The small molecule below binds the protein below.
Small molecule (SMILES): CCC(=O)N(c1ccccc1)C1CCN(CCc2ccccc2)CC1

Sequence of chain 1.D:
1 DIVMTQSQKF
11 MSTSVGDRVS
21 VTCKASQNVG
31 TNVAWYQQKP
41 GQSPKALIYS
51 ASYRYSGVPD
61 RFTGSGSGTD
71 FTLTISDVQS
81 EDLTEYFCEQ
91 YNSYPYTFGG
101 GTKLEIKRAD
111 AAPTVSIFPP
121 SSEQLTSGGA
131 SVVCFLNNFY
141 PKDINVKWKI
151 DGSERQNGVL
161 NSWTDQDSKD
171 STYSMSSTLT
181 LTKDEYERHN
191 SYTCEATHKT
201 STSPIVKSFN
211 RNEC

Binding-site contacts:
Ligand atom C19 contacts residue GLU99 of chain 1.C at 3.1 Å.
Ligand atom C23 contacts residue ASP104 of chain 1.C at 3.8 Å.
Ligand atom C24 contacts residue ASP104 of chain 1.C at 3.6 Å.
Ligand atom C22 contacts residue ALA97 of chain 1.C at 3.8 Å (hydrophobic).
Ligand atom C12 contacts residue TYR91 of chain 1.D at 3.6 Å (hydrophobic).
Ligand atom C07 contacts residue TYR55 of chain 1.D at 3.6 Å (hydrophobic).
Ligand atom O01 contacts residue TYR96 of chain 1.D at 3.3 Å.
Ligand atom C03 contacts residue TYR36 of chain 1.D at 3.6 Å (hydrophobic).
Ligand atom C20 contacts residue TYR36 of chain 1.D at 3.6 Å (hydrophobic).
Ligand atom C08 contacts residue TYR91 of chain 1.D at 3.6 Å (hydrophobic).
Ligand atom C07 contacts residue TYR36 of chain 1.D at 3.6 Å (hydrophobic).
Ligand atom C04 contacts residue GLU89 of chain 1.D at 3.3 Å.
Ligand atom C02 contacts residue GLU89 of chain 1.D at 3.4 Å.
Ligand atom C04 contacts residue TRP47 of chain 1.C at 3.4 Å (hydrophobic).
Ligand atom N09 contacts residue GLU99 of chain 1.C at 3.0 Å (salt-bridge).
Ligand atom O01 contacts residue GLU89 of chain 1.D at 2.5 Å (salt-bridge).
Ligand atom C15 contacts residue TYR49 of chain 1.D at 3.5 Å (hydrophobic).
Ligand atom C07 contacts residue GLU99 of chain 1.C at 3.0 Å.
Ligand atom C13 contacts residue TYR91 of chain 1.D at 3.7 Å (hydrophobic).
Ligand atom C16 contacts residue GLU99 of chain 1.C at 3.7 Å.
Ligand atom C03 contacts residue GLU89 of chain 1.D at 3.8 Å.
Ligand atom C23 contacts residue GLU99 of chain 1.C at 3.6 Å.
Ligand atom C08 contacts residue GLU99 of chain 1.C at 3.2 Å.
Ligand atom C18 contacts residue GLU99 of chain 1.C at 3.4 Å.
Ligand atom C11 contacts residue GLU99 of chain 1.C at 3.4 Å.
Ligand atom C04 contacts residue PHE98 of chain 1.D at 3.7 Å (hydrophobic).
Ligand atom C22 contacts residue ILE98 of chain 1.C at 3.4 Å (hydrophobic).
Ligand atom C22 contacts residue GLU99 of chain 1.C at 3.7 Å.
Ligand atom C21 contacts residue HIS35 of chain 1.C at 3.6 Å.
Ligand atom C02 contacts residue TYR36 of chain 1.D at 3.3 Å (hydrophobic).
Ligand atom C25 contacts residue TYR36 of chain 1.D at 3.1 Å (hydrophobic).
Ligand atom N05 contacts residue TYR36 of chain 1.D at 3.3 Å (h-bond).
Ligand atom C10 contacts residue GLU99 of chain 1.C at 3.4 Å.
Ligand atom C12 contacts residue GLU99 of chain 1.C at 3.7 Å.
Ligand atom C14 contacts residue GLU99 of chain 1.C at 3.5 Å.
Ligand atom C23 contacts residue ILE98 of chain 1.C at 3.2 Å (hydrophobic).
Ligand atom C15 contacts residue GLU99 of chain 1.C at 3.4 Å.
Ligand atom C17 contacts residue GLY101 of chain 1.C at 3.3 Å.
Ligand atom C15 contacts residue TYR55 of chain 1.D at 3.6 Å (hydrophobic).
Ligand atom C16 contacts residue TYR55 of chain 1.D at 3.7 Å (hydrophobic).

Sequence of chain 1.C:
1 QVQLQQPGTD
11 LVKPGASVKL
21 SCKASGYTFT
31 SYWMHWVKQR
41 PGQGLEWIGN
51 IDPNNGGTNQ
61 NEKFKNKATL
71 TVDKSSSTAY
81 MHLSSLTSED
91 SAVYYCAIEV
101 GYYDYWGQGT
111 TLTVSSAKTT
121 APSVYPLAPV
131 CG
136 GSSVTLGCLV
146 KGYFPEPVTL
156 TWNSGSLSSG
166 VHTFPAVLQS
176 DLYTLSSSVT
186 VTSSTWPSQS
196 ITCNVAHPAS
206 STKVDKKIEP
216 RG